Binding-site contacts:
Ligand atom C4 contacts residue ASP96 of chain 1.A at 3.9 Å.
Ligand atom C2 contacts residue ASP96 of chain 1.A at 4.5 Å.
Ligand atom O4 contacts residue PHE72 of chain 1.A at 4.0 Å.
Ligand atom C3 contacts residue ASP234 of chain 1.C at 4.4 Å.
Ligand atom C3 contacts residue TYR47 of chain 1.A at 4.5 Å (hydrophobic).
Ligand atom C1 contacts residue TYR47 of chain 1.A at 3.6 Å (hydrophobic).
Ligand atom O2 contacts residue ASP234 of chain 1.C at 3.5 Å (salt-bridge).
Ligand atom O3 contacts residue ASP96 of chain 1.A at 3.7 Å.
Ligand atom O5 contacts residue TYR47 of chain 1.A at 2.7 Å (h-bond).
Ligand atom C1 contacts residue SER233 of chain 1.C at 4.4 Å.
Ligand atom C2 contacts residue SER233 of chain 1.C at 4.0 Å.
Ligand atom O3 contacts residue ASP234 of chain 1.C at 3.6 Å.
Ligand atom C1 contacts residue ASP96 of chain 1.A at 4.3 Å.
Ligand atom C5 contacts residue ASP96 of chain 1.A at 3.6 Å.
Ligand atom C5 contacts residue ILE99 of chain 1.A at 4.1 Å (hydrophobic).
Ligand atom C3 contacts residue ASP96 of chain 1.A at 3.5 Å.
Ligand atom O1 contacts residue TYR47 of chain 1.A at 3.8 Å.
Ligand atom O2 contacts residue SER233 of chain 1.C at 3.1 Å (h-bond).
Ligand atom C4 contacts residue TYR47 of chain 1.A at 3.7 Å (hydrophobic).
Ligand atom O4 contacts residue GLY97 of chain 1.A at 4.2 Å.
Ligand atom O2 contacts residue ASP96 of chain 1.A at 4.4 Å.
Ligand atom C3 contacts residue SER233 of chain 1.C at 3.9 Å.
Ligand atom C5 contacts residue PHE72 of chain 1.A at 4.0 Å (hydrophobic).
Ligand atom C2 contacts residue TYR47 of chain 1.A at 4.0 Å (hydrophobic).
Ligand atom C4 contacts residue PHE72 of chain 1.A at 4.2 Å (hydrophobic).
Ligand atom O4 contacts residue ASP96 of chain 1.A at 3.2 Å.
Ligand atom C5 contacts residue TYR47 of chain 1.A at 3.4 Å (hydrophobic).
Ligand atom O3 contacts residue SER233 of chain 1.C at 4.3 Å.
Ligand atom O1 contacts residue THR306 of chain 1.E at 4.2 Å.

Sequence of chain 1.A:
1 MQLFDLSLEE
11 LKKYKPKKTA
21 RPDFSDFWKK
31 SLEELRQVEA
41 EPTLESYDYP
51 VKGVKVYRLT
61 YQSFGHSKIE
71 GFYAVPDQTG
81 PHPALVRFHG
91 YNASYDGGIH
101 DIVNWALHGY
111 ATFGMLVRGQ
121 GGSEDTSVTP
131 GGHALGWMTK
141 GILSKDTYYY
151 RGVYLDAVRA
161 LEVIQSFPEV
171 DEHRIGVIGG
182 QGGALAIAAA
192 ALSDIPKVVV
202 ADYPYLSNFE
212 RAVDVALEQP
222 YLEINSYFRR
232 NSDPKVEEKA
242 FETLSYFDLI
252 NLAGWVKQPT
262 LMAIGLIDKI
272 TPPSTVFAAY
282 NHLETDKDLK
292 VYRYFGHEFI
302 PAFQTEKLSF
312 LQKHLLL

Sequence of chain 1.E:
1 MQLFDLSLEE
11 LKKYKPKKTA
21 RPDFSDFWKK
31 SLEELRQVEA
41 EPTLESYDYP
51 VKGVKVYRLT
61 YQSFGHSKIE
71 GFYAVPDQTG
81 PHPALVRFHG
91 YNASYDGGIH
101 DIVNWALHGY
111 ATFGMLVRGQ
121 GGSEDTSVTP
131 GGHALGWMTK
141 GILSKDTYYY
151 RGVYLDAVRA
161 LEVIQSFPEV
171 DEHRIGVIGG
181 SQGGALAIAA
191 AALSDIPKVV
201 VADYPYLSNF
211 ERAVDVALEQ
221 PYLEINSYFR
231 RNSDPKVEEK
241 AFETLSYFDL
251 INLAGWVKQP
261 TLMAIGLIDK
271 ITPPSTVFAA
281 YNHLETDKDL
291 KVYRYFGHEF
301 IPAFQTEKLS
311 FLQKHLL

The small molecule below binds the protein below.
Small molecule (SMILES): O[C@@H]1[C@@H](O)[C@H](O)OC[C@H]1O

Sequence of chain 1.C:
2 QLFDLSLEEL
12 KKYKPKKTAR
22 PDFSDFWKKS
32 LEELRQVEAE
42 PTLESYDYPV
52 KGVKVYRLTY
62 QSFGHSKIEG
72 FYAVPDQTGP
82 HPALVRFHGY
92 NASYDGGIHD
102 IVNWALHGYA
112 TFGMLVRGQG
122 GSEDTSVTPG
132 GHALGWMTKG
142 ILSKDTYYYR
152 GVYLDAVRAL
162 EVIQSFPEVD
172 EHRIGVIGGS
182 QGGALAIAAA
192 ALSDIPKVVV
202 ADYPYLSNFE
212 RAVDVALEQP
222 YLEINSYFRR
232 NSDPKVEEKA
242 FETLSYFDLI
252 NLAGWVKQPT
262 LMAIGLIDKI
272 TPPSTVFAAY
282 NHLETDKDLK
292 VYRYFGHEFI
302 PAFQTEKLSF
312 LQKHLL